Binding-site contacts:
Ligand atom C4 contacts residue ASN1074 of chain 1.D at 4.2 Å.
Ligand atom C2 contacts residue ASN1074 of chain 1.D at 2.5 Å.
Ligand atom C6 contacts residue ALA706 of chain 1.D at 3.8 Å (hydrophobic).
Ligand atom N2 contacts residue ASN1074 of chain 1.D at 2.9 Å (h-bond).
Ligand atom C8 contacts residue LYS1073 of chain 1.D at 4.1 Å.
Ligand atom C5 contacts residue ASN1074 of chain 1.D at 3.7 Å.
Ligand atom O4 contacts residue ALA706 of chain 1.D at 4.5 Å.
Ligand atom C1 contacts residue GLN895 of chain 1.G at 4.5 Å.
Ligand atom C3 contacts residue ASN1074 of chain 1.D at 3.8 Å.
Ligand atom O7 contacts residue ASN1074 of chain 1.D at 3.7 Å.
Ligand atom O5 contacts residue ASN1074 of chain 1.D at 2.4 Å (h-bond).
Ligand atom C7 contacts residue ASN1074 of chain 1.D at 3.5 Å.
Ligand atom C8 contacts residue ASN1074 of chain 1.D at 4.2 Å.
Ligand atom C1 contacts residue ASN1074 of chain 1.D at 1.4 Å.
Ligand atom C5 contacts residue ALA706 of chain 1.D at 3.8 Å (hydrophobic).
Ligand atom C8 contacts residue GLU1072 of chain 1.D at 3.4 Å.

A protein and the small-molecule ligand that binds it are described below.
Small molecule (SMILES): CC(=O)N[C@@H]1[C@@H](O)[C@H](O)[C@@H](CO)O[C@H]1O

Sequence of chain 1.G:
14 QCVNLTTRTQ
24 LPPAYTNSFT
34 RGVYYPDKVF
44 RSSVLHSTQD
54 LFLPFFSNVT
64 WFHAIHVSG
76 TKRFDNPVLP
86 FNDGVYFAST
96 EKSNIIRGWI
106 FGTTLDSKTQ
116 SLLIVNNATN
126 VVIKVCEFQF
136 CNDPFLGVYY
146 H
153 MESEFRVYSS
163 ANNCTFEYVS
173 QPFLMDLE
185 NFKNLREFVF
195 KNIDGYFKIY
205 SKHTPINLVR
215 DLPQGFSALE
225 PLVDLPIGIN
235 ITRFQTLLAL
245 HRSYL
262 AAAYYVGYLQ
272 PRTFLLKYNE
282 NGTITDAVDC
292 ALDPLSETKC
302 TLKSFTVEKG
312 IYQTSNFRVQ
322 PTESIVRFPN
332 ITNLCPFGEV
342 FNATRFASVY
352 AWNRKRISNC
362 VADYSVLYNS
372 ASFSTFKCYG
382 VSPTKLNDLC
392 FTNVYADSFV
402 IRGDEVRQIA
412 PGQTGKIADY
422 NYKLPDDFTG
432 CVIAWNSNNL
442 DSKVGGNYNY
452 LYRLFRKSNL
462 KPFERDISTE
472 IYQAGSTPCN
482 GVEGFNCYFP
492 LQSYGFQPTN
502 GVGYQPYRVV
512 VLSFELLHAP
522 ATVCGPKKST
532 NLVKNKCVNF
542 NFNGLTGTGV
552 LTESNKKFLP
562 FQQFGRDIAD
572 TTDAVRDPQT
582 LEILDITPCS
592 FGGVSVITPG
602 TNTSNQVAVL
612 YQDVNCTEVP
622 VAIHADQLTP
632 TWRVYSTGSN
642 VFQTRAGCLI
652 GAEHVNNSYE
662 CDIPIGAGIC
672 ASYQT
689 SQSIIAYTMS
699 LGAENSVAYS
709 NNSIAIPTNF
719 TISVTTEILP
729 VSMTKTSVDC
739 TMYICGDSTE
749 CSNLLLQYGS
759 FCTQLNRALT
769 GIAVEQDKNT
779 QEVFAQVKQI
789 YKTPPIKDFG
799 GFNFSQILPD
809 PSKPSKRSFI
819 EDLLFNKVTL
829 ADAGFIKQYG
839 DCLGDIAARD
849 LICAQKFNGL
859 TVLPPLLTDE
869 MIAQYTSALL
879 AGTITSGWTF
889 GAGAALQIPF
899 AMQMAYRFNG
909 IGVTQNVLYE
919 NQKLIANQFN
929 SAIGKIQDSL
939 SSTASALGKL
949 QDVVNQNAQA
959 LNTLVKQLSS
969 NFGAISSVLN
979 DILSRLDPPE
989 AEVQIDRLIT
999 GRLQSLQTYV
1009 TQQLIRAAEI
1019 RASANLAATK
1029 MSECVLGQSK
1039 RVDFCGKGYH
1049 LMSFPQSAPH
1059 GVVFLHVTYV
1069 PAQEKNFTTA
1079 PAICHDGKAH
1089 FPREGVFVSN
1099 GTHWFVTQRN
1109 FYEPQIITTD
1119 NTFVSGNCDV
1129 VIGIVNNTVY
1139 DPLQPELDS

Sequence of chain 1.D:
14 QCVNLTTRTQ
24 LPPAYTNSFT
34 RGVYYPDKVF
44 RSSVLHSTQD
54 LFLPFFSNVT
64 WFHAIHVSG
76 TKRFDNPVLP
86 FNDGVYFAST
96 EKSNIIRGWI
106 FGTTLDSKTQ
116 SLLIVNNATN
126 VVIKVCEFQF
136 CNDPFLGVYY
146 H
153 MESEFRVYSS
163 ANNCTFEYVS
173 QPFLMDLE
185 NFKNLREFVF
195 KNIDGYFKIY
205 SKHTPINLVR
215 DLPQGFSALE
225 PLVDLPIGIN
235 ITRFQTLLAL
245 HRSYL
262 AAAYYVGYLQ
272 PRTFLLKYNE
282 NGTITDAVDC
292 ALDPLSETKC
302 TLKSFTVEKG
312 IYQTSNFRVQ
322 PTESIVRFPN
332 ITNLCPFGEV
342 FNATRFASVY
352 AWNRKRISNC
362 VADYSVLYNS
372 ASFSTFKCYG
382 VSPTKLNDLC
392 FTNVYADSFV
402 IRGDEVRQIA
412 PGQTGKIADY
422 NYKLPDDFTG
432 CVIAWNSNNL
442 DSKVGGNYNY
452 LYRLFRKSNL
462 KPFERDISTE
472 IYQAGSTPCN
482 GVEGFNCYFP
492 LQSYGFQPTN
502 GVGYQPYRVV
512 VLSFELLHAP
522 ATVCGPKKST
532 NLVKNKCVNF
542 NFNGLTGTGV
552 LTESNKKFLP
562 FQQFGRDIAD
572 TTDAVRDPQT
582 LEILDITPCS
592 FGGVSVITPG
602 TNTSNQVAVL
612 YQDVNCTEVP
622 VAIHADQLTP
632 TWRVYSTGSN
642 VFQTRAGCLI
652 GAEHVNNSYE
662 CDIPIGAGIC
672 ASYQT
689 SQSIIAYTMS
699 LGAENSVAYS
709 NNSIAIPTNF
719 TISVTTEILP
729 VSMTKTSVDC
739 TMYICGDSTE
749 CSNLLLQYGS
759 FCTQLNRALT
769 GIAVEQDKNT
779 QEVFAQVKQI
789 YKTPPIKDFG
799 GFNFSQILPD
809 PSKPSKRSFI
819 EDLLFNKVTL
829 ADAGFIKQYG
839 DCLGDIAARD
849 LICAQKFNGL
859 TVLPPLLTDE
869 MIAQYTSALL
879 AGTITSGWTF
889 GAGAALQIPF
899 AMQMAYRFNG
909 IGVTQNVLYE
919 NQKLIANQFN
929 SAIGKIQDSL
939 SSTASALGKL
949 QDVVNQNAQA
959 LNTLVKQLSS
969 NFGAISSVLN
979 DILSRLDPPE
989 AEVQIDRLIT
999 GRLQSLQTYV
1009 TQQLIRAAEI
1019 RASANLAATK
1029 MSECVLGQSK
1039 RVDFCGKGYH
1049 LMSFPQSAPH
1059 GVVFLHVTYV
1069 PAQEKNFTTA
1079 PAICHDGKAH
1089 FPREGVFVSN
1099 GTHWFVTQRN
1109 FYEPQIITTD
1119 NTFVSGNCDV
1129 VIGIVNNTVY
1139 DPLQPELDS